This protein binds this small molecule.
Small molecule (SMILES): OC[C@H]1O[C@H](O[C@H]2[C@H](O)[C@@H](O)[C@H](OCCC3CCCCC3)O[C@@H]2CO)[C@H](O)[C@@H](O)[C@@H]1O

Sequence of chain 1.F:
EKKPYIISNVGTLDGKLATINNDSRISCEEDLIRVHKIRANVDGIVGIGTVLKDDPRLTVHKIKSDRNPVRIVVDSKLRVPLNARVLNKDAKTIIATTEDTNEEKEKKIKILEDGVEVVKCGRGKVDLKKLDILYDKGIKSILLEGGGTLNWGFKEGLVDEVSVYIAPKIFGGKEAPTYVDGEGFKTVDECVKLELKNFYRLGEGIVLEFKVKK

Binding-site contacts:
Ligand atom C62 contacts residue TYR205 of chain 1.F at 4.2 Å (hydrophobic).
Ligand atom O50 contacts residue TYR205 of chain 1.F at 4.0 Å.
Ligand atom O10 contacts residue TYR205 of chain 1.F at 3.7 Å.
Ligand atom O2 contacts residue GLU214 of chain 1.F at 4.0 Å.
Ligand atom C20 contacts residue ASN203 of chain 1.F at 3.7 Å.
Ligand atom C32 contacts residue PHE204 of chain 1.F at 3.4 Å (hydrophobic).
Ligand atom O30 contacts residue TYR205 of chain 1.F at 3.6 Å.
Ligand atom C30 contacts residue TYR205 of chain 1.F at 4.0 Å (hydrophobic).
Ligand atom C11 contacts residue TYR205 of chain 1.F at 4.4 Å (hydrophobic).
Ligand atom C52 contacts residue TYR205 of chain 1.F at 4.4 Å (hydrophobic).
Ligand atom O6 contacts residue LYS38 of chain 1.F at 3.9 Å.
Ligand atom C3 contacts residue TYR205 of chain 1.F at 4.4 Å (hydrophobic).
Ligand atom C10 contacts residue TYR205 of chain 1.F at 4.1 Å (hydrophobic).
Ligand atom C11 contacts residue ASN203 of chain 1.F at 3.9 Å.
Ligand atom O10 contacts residue PHE204 of chain 1.F at 4.2 Å.
Ligand atom C20 contacts residue TYR205 of chain 1.F at 3.5 Å (hydrophobic).
Ligand atom C62 contacts residue PHE204 of chain 1.F at 4.2 Å (hydrophobic).
Ligand atom O20 contacts residue ASN203 of chain 1.F at 2.8 Å (h-bond).
Ligand atom O20 contacts residue TYR205 of chain 1.F at 4.2 Å.
Ligand atom O3 contacts residue GLU214 of chain 1.F at 4.4 Å.
Ligand atom C2 contacts residue TYR205 of chain 1.F at 3.3 Å (hydrophobic).
Ligand atom C11 contacts residue PHE204 of chain 1.F at 3.9 Å (hydrophobic).
Ligand atom C40 contacts residue TYR205 of chain 1.F at 4.2 Å (hydrophobic).
Ligand atom C30 contacts residue ASN203 of chain 1.F at 4.0 Å.
Ligand atom C12 contacts residue TYR205 of chain 1.F at 4.1 Å (hydrophobic).
Ligand atom C42 contacts residue PHE204 of chain 1.F at 4.1 Å (hydrophobic).
Ligand atom O20 contacts residue PHE204 of chain 1.F at 4.5 Å.
Ligand atom O30 contacts residue ASN203 of chain 1.F at 3.1 Å (h-bond).
Ligand atom C61 contacts residue PHE204 of chain 1.F at 4.1 Å (hydrophobic).
Ligand atom O2 contacts residue ASN203 of chain 1.F at 4.4 Å.
Ligand atom C1 contacts residue TYR205 of chain 1.F at 4.3 Å (hydrophobic).
Ligand atom O3 contacts residue TYR205 of chain 1.F at 4.1 Å.
Ligand atom C12 contacts residue PHE204 of chain 1.F at 4.5 Å (hydrophobic).
Ligand atom O2 contacts residue TYR205 of chain 1.F at 2.7 Å (h-bond).
Ligand atom C52 contacts residue PHE204 of chain 1.F at 3.4 Å (hydrophobic).